A small-molecule ligand and the protein it binds are described below.
Small molecule (SMILES): CC(C)CCC[C@@H](C)[C@H]1CC[C@H]2[C@@H]3CC=C4C[C@@H](O)CC[C@]4(C)[C@H]3CC[C@]12C

Binding-site contacts:
Ligand atom C12 contacts residue LEU75 of chain 1.D at 4.2 Å (hydrophobic).
Ligand atom C5 contacts residue ASN72 of chain 1.D at 4.5 Å.
Ligand atom C6 contacts residue SER150 of chain 1.D at 3.4 Å.
Ligand atom C3 contacts residue SER150 of chain 1.D at 3.7 Å.
Ligand atom C21 contacts residue LEU79 of chain 1.D at 3.8 Å (hydrophobic).
Ligand atom C15 contacts residue TRP154 of chain 1.D at 3.8 Å (hydrophobic).
Ligand atom C1 contacts residue ASN72 of chain 1.D at 3.5 Å.
Ligand atom C11 contacts residue LEU75 of chain 1.D at 3.6 Å (hydrophobic).
Ligand atom C5 contacts residue SER150 of chain 1.D at 3.9 Å.
Ligand atom C16 contacts residue ILE158 of chain 1.D at 4.0 Å (hydrophobic).
Ligand atom C9 contacts residue ASN72 of chain 1.D at 4.2 Å.
Ligand atom C26 contacts residue ILE111 of chain 1.D at 4.1 Å (hydrophobic).
Ligand atom C27 contacts residue ILE158 of chain 1.D at 3.8 Å (hydrophobic).
Ligand atom C8 contacts residue TRP154 of chain 1.D at 3.9 Å (hydrophobic).
Ligand atom C2 contacts residue LEU71 of chain 1.D at 4.1 Å (hydrophobic).
Ligand atom C6 contacts residue LEU151 of chain 1.D at 3.5 Å (hydrophobic).
Ligand atom C6 contacts residue TRP154 of chain 1.D at 3.9 Å (hydrophobic).
Ligand atom C4 contacts residue VAL147 of chain 1.D at 4.5 Å (hydrophobic).
Ligand atom C2 contacts residue ASN72 of chain 1.D at 3.9 Å.
Ligand atom C7 contacts residue SER150 of chain 1.D at 4.3 Å.
Ligand atom O1 contacts residue SER150 of chain 1.D at 4.4 Å.
Ligand atom C25 contacts residue ILE111 of chain 1.D at 4.2 Å (hydrophobic).
Ligand atom C7 contacts residue TRP154 of chain 1.D at 3.5 Å (hydrophobic).
Ligand atom C14 contacts residue TRP154 of chain 1.D at 3.7 Å (hydrophobic).
Ligand atom C7 contacts residue LEU151 of chain 1.D at 4.2 Å (hydrophobic).
Ligand atom C16 contacts residue TRP154 of chain 1.D at 4.5 Å (hydrophobic).
Ligand atom C4 contacts residue SER150 of chain 1.D at 3.9 Å.
Ligand atom C5 contacts residue LEU151 of chain 1.D at 4.2 Å (hydrophobic).
Ligand atom C25 contacts residue ILE158 of chain 1.D at 4.4 Å (hydrophobic).
Ligand atom C1 contacts residue LEU75 of chain 1.D at 3.9 Å (hydrophobic).
Ligand atom C9 contacts residue TRP154 of chain 1.D at 3.9 Å (hydrophobic).
Ligand atom C9 contacts residue LEU75 of chain 1.D at 4.5 Å (hydrophobic).
Ligand atom C3 contacts residue ASN72 of chain 1.D at 4.1 Å.
Ligand atom C1 contacts residue LEU71 of chain 1.D at 4.4 Å (hydrophobic).
Ligand atom C4 contacts residue LEU151 of chain 1.D at 4.0 Å (hydrophobic).
Ligand atom C10 contacts residue ASN72 of chain 1.D at 4.3 Å.
Ligand atom C17 contacts residue TRP154 of chain 1.D at 4.3 Å (hydrophobic).
Ligand atom O1 contacts residue VAL147 of chain 1.D at 4.5 Å.
Ligand atom C22 contacts residue ILE158 of chain 1.D at 4.5 Å (hydrophobic).

Sequence of chain 1.D:
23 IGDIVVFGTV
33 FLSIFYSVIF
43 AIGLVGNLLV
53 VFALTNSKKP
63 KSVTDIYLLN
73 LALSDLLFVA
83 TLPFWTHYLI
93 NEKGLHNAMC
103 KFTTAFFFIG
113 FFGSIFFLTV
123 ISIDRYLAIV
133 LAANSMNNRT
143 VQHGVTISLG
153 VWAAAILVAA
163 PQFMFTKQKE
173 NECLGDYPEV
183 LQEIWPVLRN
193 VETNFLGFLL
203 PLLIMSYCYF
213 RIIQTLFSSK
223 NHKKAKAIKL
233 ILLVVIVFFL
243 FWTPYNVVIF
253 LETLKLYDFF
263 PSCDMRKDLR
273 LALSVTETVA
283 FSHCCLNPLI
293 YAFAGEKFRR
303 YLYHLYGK